Binding-site contacts:
Ligand atom O3' contacts residue ASP247 of chain 1.I at 3.8 Å.
Ligand atom O2 contacts residue TYR262 of chain 1.I at 3.4 Å (h-bond).
Ligand atom O3' contacts residue LYS104 of chain 1.I at 3.7 Å.
Ligand atom O3' contacts residue THR105 of chain 1.I at 3.7 Å.
Ligand atom OP1 contacts residue GLY102 of chain 1.I at 2.7 Å (h-bond).
Ligand atom OP2 contacts residue CA1 of chain 1.JA at 3.6 Å.
Ligand atom OP1 contacts residue ILE98 of chain 1.I at 3.5 Å (h-bond).
Ligand atom C5 contacts residue 1S01 of chain 1.GA at 3.6 Å.
Ligand atom OP1 contacts residue LYS104 of chain 1.I at 3.8 Å.
Ligand atom C5' contacts residue GLY100 of chain 1.I at 3.4 Å.
Ligand atom OP2 contacts residue THR103 of chain 1.I at 3.6 Å (h-bond).
Ligand atom C4' contacts residue GLY100 of chain 1.I at 3.5 Å.
Ligand atom O3' contacts residue ALA101 of chain 1.I at 3.8 Å.
Ligand atom O5' contacts residue GLY102 of chain 1.I at 3.4 Å (h-bond).
Ligand atom P contacts residue LYS104 of chain 1.I at 3.8 Å.
Ligand atom OP1 contacts residue GLY100 of chain 1.I at 2.8 Å (h-bond).
Ligand atom P contacts residue TRP99 of chain 1.I at 3.8 Å.
Ligand atom P contacts residue THR105 of chain 1.I at 3.8 Å.
Ligand atom P contacts residue CA1 of chain 1.JA at 3.4 Å.
Ligand atom O3' contacts residue GLY100 of chain 1.I at 3.4 Å.
Ligand atom OP1 contacts residue TRP99 of chain 1.I at 3.0 Å (h-bond).
Ligand atom C4' contacts residue LYS229 of chain 1.I at 3.8 Å.
Ligand atom C5' contacts residue GLY102 of chain 1.I at 3.5 Å.
Ligand atom N4 contacts residue 1S01 of chain 1.GA at 3.7 Å.
Ligand atom C2' contacts residue 1S01 of chain 1.GA at 3.6 Å.
Ligand atom OP1 contacts residue LYS104 of chain 1.I at 3.7 Å.
Ligand atom OP2 contacts residue LYS104 of chain 1.I at 3.2 Å (salt-bridge).
Ligand atom OP2 contacts residue GLY102 of chain 1.I at 3.8 Å.
Ligand atom O3' contacts residue PHE263 of chain 1.I at 3.7 Å.
Ligand atom C2 contacts residue TYR262 of chain 1.I at 3.7 Å (hydrophobic).
Ligand atom P contacts residue GLY102 of chain 1.I at 3.6 Å.
Ligand atom O3' contacts residue TRP99 of chain 1.I at 3.2 Å.
Ligand atom C3' contacts residue LYS104 of chain 1.I at 3.8 Å.
Ligand atom O3' contacts residue LYS229 of chain 1.I at 3.0 Å (salt-bridge).
Ligand atom OP1 contacts residue TRP99 of chain 1.I at 3.7 Å.
Ligand atom OP1 contacts residue CA1 of chain 1.JA at 2.3 Å.
Ligand atom OP1 contacts residue ARG245 of chain 1.I at 2.8 Å (salt-bridge).
Ligand atom OP1 contacts residue ALA101 of chain 1.I at 3.5 Å (h-bond).
Ligand atom OP1 contacts residue THR105 of chain 1.I at 2.6 Å (h-bond).
Ligand atom C4' contacts residue TRP99 of chain 1.I at 3.6 Å (hydrophobic).

Sequence of chain 1.I:
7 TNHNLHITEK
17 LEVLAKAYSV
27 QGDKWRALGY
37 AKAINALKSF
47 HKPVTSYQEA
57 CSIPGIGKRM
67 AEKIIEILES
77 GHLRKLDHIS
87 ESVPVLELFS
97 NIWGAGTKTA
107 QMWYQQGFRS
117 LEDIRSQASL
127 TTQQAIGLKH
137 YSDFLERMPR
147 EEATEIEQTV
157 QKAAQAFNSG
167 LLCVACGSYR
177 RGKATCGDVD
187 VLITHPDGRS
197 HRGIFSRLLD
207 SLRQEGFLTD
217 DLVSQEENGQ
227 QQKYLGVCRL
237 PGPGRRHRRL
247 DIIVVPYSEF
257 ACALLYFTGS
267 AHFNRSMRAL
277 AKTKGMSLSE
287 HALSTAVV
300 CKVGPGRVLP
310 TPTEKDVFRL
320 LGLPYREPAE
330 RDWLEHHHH

This small molecule binds to this protein.
Small molecule (SMILES): Cc1cn([C@H]2C[C@H](O[P](=O)(O)OC[C@H]3O[C@@H](n4cnc5c(N)ncnc54)C[C@@H]3O[P](=O)(O)OC[C@H]3O[C@@H](n4ccc(N)nc4=O)C[C@@H]3O)[C@@H](CO[P](=O)(O)O[C@H]3C[C@H](n4cnc5c(=O)nc(N)[nH]c54)O[C@@H]3CO[P](=O)(O)O[C@H]3C[C@H](n4cnc5c(N)ncnc54)O[C@@H]3CO[P](=O)(O)O[C@H]3C[C@H](n4ccc(N)nc4=O)O[C@@H]3CO)O2)c(=O)[nH]c1=O